Binding-site contacts:
Ligand atom O1 contacts residue HIS46 of chain 2.A at 3.8 Å.
Ligand atom C5 contacts residue HIS46 of chain 2.A at 4.0 Å.
Ligand atom C6 contacts residue HIS46 of chain 2.A at 3.5 Å.
Ligand atom C3 contacts residue PHE463 of chain 2.A at 4.2 Å (hydrophobic).
Ligand atom C1 contacts residue HIS46 of chain 2.A at 4.2 Å.
Ligand atom CM2 contacts residue GLN462 of chain 2.A at 4.5 Å.
Ligand atom C4 contacts residue PHE463 of chain 2.A at 4.4 Å (hydrophobic).
Ligand atom CM2 contacts residue CYS492 of chain 1.A at 3.6 Å (hydrophobic).
Ligand atom C1 contacts residue CYS492 of chain 1.A at 3.7 Å (hydrophobic).
Ligand atom CM2 contacts residue GLN494 of chain 1.A at 3.3 Å.
Ligand atom O2 contacts residue GLN462 of chain 2.A at 3.8 Å.
Ligand atom O1 contacts residue CYS492 of chain 1.A at 2.9 Å.
Ligand atom O1 contacts residue LEU48 of chain 2.A at 4.1 Å.
Ligand atom C2 contacts residue PHE463 of chain 2.A at 4.0 Å (hydrophobic).
Ligand atom C1 contacts residue PHE463 of chain 2.A at 4.2 Å (hydrophobic).
Ligand atom CM2 contacts residue VAL493 of chain 1.A at 3.6 Å (hydrophobic).
Ligand atom O1 contacts residue PHE463 of chain 2.A at 4.4 Å.
Ligand atom O2 contacts residue CYS492 of chain 1.A at 4.4 Å.
Ligand atom O2 contacts residue GLN494 of chain 1.A at 3.7 Å.
Ligand atom C6 contacts residue CYS492 of chain 1.A at 3.6 Å (hydrophobic).
Ligand atom O2 contacts residue PHE463 of chain 2.A at 4.1 Å.
Ligand atom CM5 contacts residue HIS46 of chain 2.A at 4.1 Å.
Ligand atom C2 contacts residue CYS492 of chain 1.A at 4.4 Å (hydrophobic).

Sequence of chain 2.A:
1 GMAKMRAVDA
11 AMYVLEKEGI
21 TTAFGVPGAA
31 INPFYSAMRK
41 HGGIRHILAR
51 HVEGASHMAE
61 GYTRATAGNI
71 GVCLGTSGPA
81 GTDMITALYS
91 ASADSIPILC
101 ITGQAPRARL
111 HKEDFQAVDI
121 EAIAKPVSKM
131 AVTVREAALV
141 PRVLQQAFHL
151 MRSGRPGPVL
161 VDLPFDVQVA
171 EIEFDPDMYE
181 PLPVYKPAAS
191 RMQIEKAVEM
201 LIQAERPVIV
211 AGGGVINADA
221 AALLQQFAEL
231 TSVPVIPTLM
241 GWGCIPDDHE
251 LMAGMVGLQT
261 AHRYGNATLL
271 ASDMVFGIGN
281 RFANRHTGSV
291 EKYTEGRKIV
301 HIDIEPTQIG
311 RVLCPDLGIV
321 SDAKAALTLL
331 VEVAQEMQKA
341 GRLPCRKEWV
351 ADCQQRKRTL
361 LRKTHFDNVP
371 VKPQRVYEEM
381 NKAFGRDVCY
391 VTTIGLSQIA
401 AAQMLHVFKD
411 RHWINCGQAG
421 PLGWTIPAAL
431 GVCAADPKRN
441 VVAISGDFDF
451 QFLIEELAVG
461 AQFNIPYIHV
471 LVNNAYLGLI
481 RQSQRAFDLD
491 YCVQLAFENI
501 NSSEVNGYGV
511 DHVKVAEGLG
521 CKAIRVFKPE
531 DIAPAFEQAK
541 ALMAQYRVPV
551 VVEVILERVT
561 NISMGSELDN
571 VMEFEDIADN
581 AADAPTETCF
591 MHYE

The protein below binds the small molecule below.
Small molecule (SMILES): COC1=C(OC)C(=O)C(C)=CC1=O

Sequence of chain 1.A:
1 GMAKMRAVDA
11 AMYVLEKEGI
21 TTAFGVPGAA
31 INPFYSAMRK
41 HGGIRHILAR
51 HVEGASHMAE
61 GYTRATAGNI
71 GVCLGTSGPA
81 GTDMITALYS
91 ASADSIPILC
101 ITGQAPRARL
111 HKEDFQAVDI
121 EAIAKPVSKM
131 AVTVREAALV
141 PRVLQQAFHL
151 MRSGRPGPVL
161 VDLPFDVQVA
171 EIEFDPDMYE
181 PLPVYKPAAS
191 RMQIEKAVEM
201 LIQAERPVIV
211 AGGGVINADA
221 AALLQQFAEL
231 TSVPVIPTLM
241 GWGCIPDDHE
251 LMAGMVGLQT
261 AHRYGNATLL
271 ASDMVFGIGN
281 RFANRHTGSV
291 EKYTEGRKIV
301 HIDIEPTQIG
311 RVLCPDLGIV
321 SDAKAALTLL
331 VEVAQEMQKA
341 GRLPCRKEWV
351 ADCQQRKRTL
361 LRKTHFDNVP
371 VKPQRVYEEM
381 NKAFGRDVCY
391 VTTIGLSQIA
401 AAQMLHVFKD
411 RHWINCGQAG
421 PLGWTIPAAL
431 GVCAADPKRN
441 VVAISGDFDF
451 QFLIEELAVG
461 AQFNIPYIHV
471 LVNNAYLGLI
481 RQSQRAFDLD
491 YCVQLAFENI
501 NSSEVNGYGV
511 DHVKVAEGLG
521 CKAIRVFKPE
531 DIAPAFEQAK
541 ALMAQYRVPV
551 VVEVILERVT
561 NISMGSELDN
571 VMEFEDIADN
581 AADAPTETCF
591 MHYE